Sequence of chain 1.A:
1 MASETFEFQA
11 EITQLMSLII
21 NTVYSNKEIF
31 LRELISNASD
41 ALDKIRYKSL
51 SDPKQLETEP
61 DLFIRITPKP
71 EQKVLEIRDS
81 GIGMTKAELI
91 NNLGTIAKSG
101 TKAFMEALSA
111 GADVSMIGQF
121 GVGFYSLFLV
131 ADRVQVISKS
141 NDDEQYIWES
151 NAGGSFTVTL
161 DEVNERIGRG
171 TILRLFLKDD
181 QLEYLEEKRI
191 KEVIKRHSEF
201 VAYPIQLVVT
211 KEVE

Binding-site contacts:
Ligand atom C1 contacts residue ALA41 of chain 1.A at 3.9 Å (hydrophobic).
Ligand atom CL1 contacts residue PHE124 of chain 1.A at 3.1 Å.
Ligand atom C1 contacts residue MET84 of chain 1.A at 4.1 Å (hydrophobic).
Ligand atom C3 contacts residue ASN37 of chain 1.A at 4.1 Å.
Ligand atom C13 contacts residue ASN92 of chain 1.A at 3.4 Å.
Ligand atom C5 contacts residue ASN37 of chain 1.A at 3.7 Å.
Ligand atom C1 contacts residue THR171 of chain 1.A at 4.0 Å.
Ligand atom C4 contacts residue ALA38 of chain 1.A at 4.0 Å (hydrophobic).
Ligand atom C16 contacts residue MET84 of chain 1.A at 3.9 Å (hydrophobic).
Ligand atom C10 contacts residue LEU93 of chain 1.A at 4.1 Å (hydrophobic).
Ligand atom C6 contacts residue ASN37 of chain 1.A at 4.0 Å.
Ligand atom C5 contacts residue LEU173 of chain 1.A at 3.6 Å (hydrophobic).
Ligand atom C4 contacts residue ASP79 of chain 1.A at 3.2 Å.
Ligand atom C17 contacts residue MET84 of chain 1.A at 4.1 Å (hydrophobic).
Ligand atom O2 contacts residue MET84 of chain 1.A at 3.8 Å.
Ligand atom C6 contacts residue LEU173 of chain 1.A at 4.2 Å (hydrophobic).
Ligand atom C18 contacts residue ASN37 of chain 1.A at 3.7 Å.
Ligand atom C3 contacts residue ASP79 of chain 1.A at 3.2 Å.
Ligand atom O3 contacts residue ALA41 of chain 1.A at 3.1 Å.
Ligand atom C18 contacts residue ALA41 of chain 1.A at 3.4 Å (hydrophobic).
Ligand atom C17 contacts residue ILE82 of chain 1.A at 3.6 Å (hydrophobic).
Ligand atom C15 contacts residue LYS44 of chain 1.A at 4.1 Å.
Ligand atom C8 contacts residue MET84 of chain 1.A at 3.5 Å (hydrophobic).
Ligand atom O3 contacts residue THR171 of chain 1.A at 3.6 Å.
Ligand atom O2 contacts residue GLY83 of chain 1.A at 3.8 Å.
Ligand atom CL1 contacts residue ASN37 of chain 1.A at 3.4 Å.
Ligand atom C11 contacts residue ASN92 of chain 1.A at 3.5 Å.
Ligand atom O4 contacts residue LEU173 of chain 1.A at 3.3 Å.
Ligand atom O4 contacts residue ASN37 of chain 1.A at 3.5 Å.
Ligand atom N contacts residue ALA41 of chain 1.A at 3.7 Å.
Ligand atom C2 contacts residue THR171 of chain 1.A at 4.1 Å.
Ligand atom O3 contacts residue ASP79 of chain 1.A at 2.4 Å (salt-bridge).
Ligand atom C12 contacts residue ASN92 of chain 1.A at 4.2 Å.
Ligand atom C16 contacts residue ASN92 of chain 1.A at 3.9 Å.
Ligand atom O5 contacts residue ASN37 of chain 1.A at 3.9 Å.
Ligand atom C3 contacts residue THR171 of chain 1.A at 3.9 Å.
Ligand atom C4 contacts residue ASN37 of chain 1.A at 4.1 Å.
Ligand atom C14 contacts residue ASN92 of chain 1.A at 3.4 Å.
Ligand atom O2 contacts residue THR171 of chain 1.A at 3.1 Å (h-bond).
Ligand atom C3 contacts residue ALA41 of chain 1.A at 4.0 Å (hydrophobic).

This small molecule binds to this protein.
Small molecule (SMILES): CN1CCC/C=C\CCCC(=O)Cc2c(Cl)c(O)cc(O)c2C1=O